Binding-site contacts:
Ligand atom O2B contacts residue MG1 of chain 1.F at 2.1 Å.
Ligand atom N3B contacts residue MG1 of chain 1.F at 3.5 Å.
Ligand atom N1 contacts residue VAL20 of chain 1.A at 3.0 Å (h-bond).
Ligand atom O2A contacts residue GLY50 of chain 1.A at 3.5 Å.
Ligand atom O4' contacts residue PHE197 of chain 1.A at 3.3 Å.
Ligand atom C1' contacts residue PHE197 of chain 1.A at 3.5 Å (hydrophobic).
Ligand atom O2' contacts residue PRO13 of chain 1.A at 3.2 Å.
Ligand atom C8 contacts residue PHE197 of chain 1.A at 3.6 Å (hydrophobic).
Ligand atom PG contacts residue MG1 of chain 1.F at 3.1 Å.
Ligand atom N9 contacts residue PHE197 of chain 1.A at 3.5 Å.
Ligand atom O1A contacts residue ALA53 of chain 1.A at 3.6 Å (h-bond).
Ligand atom O2A contacts residue ALA53 of chain 1.A at 2.8 Å (h-bond).
Ligand atom PG contacts residue LYS51 of chain 1.A at 3.6 Å.
Ligand atom C3' contacts residue VAL8 of chain 1.A at 3.2 Å (hydrophobic).
Ligand atom O3' contacts residue VAL8 of chain 1.A at 2.5 Å (h-bond).
Ligand atom C5 contacts residue PHE197 of chain 1.A at 3.4 Å (hydrophobic).
Ligand atom PG contacts residue GLY48 of chain 1.A at 3.5 Å.
Ligand atom O3G contacts residue LYS51 of chain 1.A at 2.7 Å (salt-bridge).
Ligand atom N6 contacts residue VAL20 of chain 1.A at 2.9 Å (h-bond).
Ligand atom O1G contacts residue LYS51 of chain 1.A at 3.6 Å (salt-bridge).
Ligand atom O3A contacts residue ARG198 of chain 1.A at 3.3 Å (salt-bridge).
Ligand atom O1B contacts residue GLY48 of chain 1.A at 3.5 Å.
Ligand atom O1A contacts residue ARG12 of chain 1.A at 2.8 Å (salt-bridge).
Ligand atom O2' contacts residue ARG12 of chain 1.A at 3.4 Å.
Ligand atom O1G contacts residue MG1 of chain 1.F at 1.9 Å.
Ligand atom O2' contacts residue TYR11 of chain 1.A at 3.2 Å (h-bond).
Ligand atom O1G contacts residue GLY48 of chain 1.A at 2.7 Å (h-bond).
Ligand atom N3B contacts residue GLY48 of chain 1.A at 3.5 Å.
Ligand atom N7 contacts residue GLY50 of chain 1.A at 3.2 Å.
Ligand atom PA contacts residue ALA53 of chain 1.A at 3.6 Å.
Ligand atom PB contacts residue ARG198 of chain 1.A at 3.5 Å.
Ligand atom N6 contacts residue THR49 of chain 1.A at 3.0 Å (h-bond).
Ligand atom O3G contacts residue THR49 of chain 1.A at 3.4 Å (h-bond).
Ligand atom O2B contacts residue ARG198 of chain 1.A at 3.1 Å (salt-bridge).
Ligand atom O3G contacts residue GLY50 of chain 1.A at 3.1 Å (h-bond).
Ligand atom O2G contacts residue THR52 of chain 1.A at 2.6 Å (h-bond).
Ligand atom O2G contacts residue MG1 of chain 1.F at 3.5 Å.
Ligand atom PB contacts residue MG1 of chain 1.F at 3.3 Å.
Ligand atom C4 contacts residue PHE197 of chain 1.A at 3.5 Å (hydrophobic).
Ligand atom O3G contacts residue GLY48 of chain 1.A at 3.6 Å (h-bond).

Sequence of chain 1.A:
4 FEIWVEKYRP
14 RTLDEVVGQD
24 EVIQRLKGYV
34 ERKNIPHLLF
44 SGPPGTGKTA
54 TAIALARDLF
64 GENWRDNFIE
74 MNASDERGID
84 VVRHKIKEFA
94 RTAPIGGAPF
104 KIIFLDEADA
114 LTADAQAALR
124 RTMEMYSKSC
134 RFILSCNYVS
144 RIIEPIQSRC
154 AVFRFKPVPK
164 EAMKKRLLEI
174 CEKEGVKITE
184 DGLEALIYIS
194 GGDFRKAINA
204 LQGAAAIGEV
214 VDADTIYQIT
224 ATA

This protein binds this small molecule.
Small molecule (SMILES): Nc1ncnc2c1ncn2[C@@H]1O[C@H](CO[P](=O)(O)O[P](=O)(O)NP(=O)(O)O)[C@@H](O)[C@H]1O